A protein and the small-molecule ligand that binds it are described below.
Small molecule (SMILES): OC[C@H]1O[C@H](OC[C@H]2O[C@H](OC[C@H]3O[C@@H](O)[C@@H](O)[C@@H](O)[C@@H]3O)[C@@H](O)[C@@H](O)[C@@H]2O)[C@@H](O)[C@@H](O)[C@@H]1O

Binding-site contacts:
Ligand atom C5 contacts residue ARG83 of chain 1.A at 3.7 Å.
Ligand atom O2 contacts residue GLN25 of chain 1.A at 2.5 Å (h-bond).
Ligand atom O6 contacts residue TRP13 of chain 1.A at 3.5 Å (h-bond).
Ligand atom O2 contacts residue TYR113 of chain 1.A at 3.1 Å (h-bond).
Ligand atom C2 contacts residue GLN25 of chain 1.A at 3.3 Å.
Ligand atom C3 contacts residue TYR113 of chain 1.A at 3.5 Å (hydrophobic).
Ligand atom C6 contacts residue LEU78 of chain 1.A at 3.5 Å (hydrophobic).
Ligand atom O3 contacts residue GLN25 of chain 1.A at 3.4 Å (h-bond).
Ligand atom C5 contacts residue TRP12 of chain 1.A at 3.1 Å (hydrophobic).
Ligand atom C6 contacts residue CYS111 of chain 1.A at 3.9 Å (hydrophobic).
Ligand atom C4 contacts residue GLU107 of chain 1.A at 3.5 Å.
Ligand atom O2 contacts residue TRP13 of chain 1.A at 3.4 Å (h-bond).
Ligand atom C1 contacts residue ARG83 of chain 1.A at 3.5 Å.
Ligand atom C1 contacts residue TRP12 of chain 1.A at 3.0 Å (hydrophobic).
Ligand atom O3 contacts residue TYR113 of chain 1.A at 2.6 Å (h-bond).
Ligand atom O6 contacts residue LEU78 of chain 1.A at 3.6 Å.
Ligand atom O2 contacts residue ARG83 of chain 1.A at 2.6 Å (salt-bridge).
Ligand atom C4 contacts residue ARG83 of chain 1.A at 3.8 Å.
Ligand atom C2 contacts residue TRP12 of chain 1.A at 3.4 Å (hydrophobic).
Ligand atom O5 contacts residue ARG83 of chain 1.A at 2.9 Å (salt-bridge).
Ligand atom C2 contacts residue TRP13 of chain 1.A at 3.8 Å (hydrophobic).
Ligand atom C1 contacts residue TRP13 of chain 1.A at 3.7 Å (hydrophobic).
Ligand atom C2 contacts residue TYR113 of chain 1.A at 3.9 Å (hydrophobic).
Ligand atom C4 contacts residue TYR113 of chain 1.A at 3.7 Å (hydrophobic).
Ligand atom O4 contacts residue GLU107 of chain 1.A at 2.6 Å (salt-bridge).
Ligand atom C6 contacts residue TRP12 of chain 1.A at 3.6 Å (hydrophobic).
Ligand atom C1 contacts residue TRP12 of chain 1.A at 3.9 Å (hydrophobic).
Ligand atom C6 contacts residue ASP77 of chain 1.A at 3.6 Å.
Ligand atom O5 contacts residue TRP13 of chain 1.A at 3.1 Å (h-bond).
Ligand atom C4 contacts residue TRP12 of chain 1.A at 3.7 Å (hydrophobic).
Ligand atom C2 contacts residue ARG83 of chain 1.A at 3.5 Å.
Ligand atom O2 contacts residue LEU38 of chain 1.A at 3.8 Å.
Ligand atom C6 contacts residue ARG83 of chain 1.A at 3.9 Å.
Ligand atom O3 contacts residue GLU107 of chain 1.A at 2.8 Å (salt-bridge).
Ligand atom O6 contacts residue ASP77 of chain 1.A at 2.5 Å (salt-bridge).
Ligand atom C3 contacts residue GLU107 of chain 1.A at 3.7 Å.
Ligand atom O4 contacts residue TRP12 of chain 1.A at 3.8 Å.
Ligand atom O5 contacts residue TRP12 of chain 1.A at 3.5 Å.
Ligand atom O1 contacts residue TRP12 of chain 1.A at 3.5 Å.
Ligand atom C3 contacts residue TRP12 of chain 1.A at 3.2 Å (hydrophobic).

Sequence of chain 1.A:
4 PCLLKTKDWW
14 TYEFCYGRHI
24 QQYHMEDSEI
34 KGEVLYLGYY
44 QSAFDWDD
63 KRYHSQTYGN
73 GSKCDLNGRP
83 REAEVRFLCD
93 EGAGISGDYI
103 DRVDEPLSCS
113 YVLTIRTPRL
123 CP